Sequence of chain 1.A:
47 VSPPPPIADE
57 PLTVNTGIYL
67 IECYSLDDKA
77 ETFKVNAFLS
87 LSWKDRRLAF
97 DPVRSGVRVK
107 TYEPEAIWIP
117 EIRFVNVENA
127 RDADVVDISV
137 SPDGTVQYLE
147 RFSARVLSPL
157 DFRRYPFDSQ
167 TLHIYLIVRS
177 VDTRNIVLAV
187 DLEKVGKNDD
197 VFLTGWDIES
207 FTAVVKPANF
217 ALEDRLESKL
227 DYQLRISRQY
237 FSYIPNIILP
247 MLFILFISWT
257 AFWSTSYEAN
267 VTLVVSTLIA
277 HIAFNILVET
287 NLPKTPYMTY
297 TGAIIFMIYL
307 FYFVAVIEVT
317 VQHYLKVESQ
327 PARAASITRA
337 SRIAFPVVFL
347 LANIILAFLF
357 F

Sequence of chain 1.B:
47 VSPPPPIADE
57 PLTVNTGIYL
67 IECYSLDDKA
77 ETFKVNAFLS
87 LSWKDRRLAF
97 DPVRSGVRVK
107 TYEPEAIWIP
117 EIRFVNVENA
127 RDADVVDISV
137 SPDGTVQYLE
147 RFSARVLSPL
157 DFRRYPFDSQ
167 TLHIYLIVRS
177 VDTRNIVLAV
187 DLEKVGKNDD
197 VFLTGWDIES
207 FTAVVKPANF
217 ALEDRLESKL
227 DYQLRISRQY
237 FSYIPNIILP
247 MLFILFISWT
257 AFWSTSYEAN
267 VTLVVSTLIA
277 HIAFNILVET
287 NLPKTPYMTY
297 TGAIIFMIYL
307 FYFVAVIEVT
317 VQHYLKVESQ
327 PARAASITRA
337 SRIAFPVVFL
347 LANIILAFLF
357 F

Binding-site contacts:
Ligand atom O2 contacts residue LYS225 of chain 1.B at 4.3 Å.
Ligand atom C3 contacts residue LEU218 of chain 1.B at 4.4 Å (hydrophobic).
Ligand atom O3 contacts residue PHE84 of chain 1.A at 3.2 Å.
Ligand atom O4 contacts residue ARG147 of chain 1.A at 2.9 Å (salt-bridge).
Ligand atom C1 contacts residue ASN194 of chain 1.A at 4.2 Å.
Ligand atom O4 contacts residue ARG119 of chain 1.B at 4.2 Å.
Ligand atom O1 contacts residue ASN194 of chain 1.A at 3.3 Å.
Ligand atom C3 contacts residue ILE173 of chain 1.B at 4.3 Å (hydrophobic).
Ligand atom O3 contacts residue ILE173 of chain 1.B at 3.7 Å.
Ligand atom C4 contacts residue PHE84 of chain 1.A at 3.7 Å (hydrophobic).
Ligand atom C5 contacts residue ILE67 of chain 1.A at 4.5 Å (hydrophobic).
Ligand atom C4 contacts residue GLU223 of chain 1.B at 3.2 Å.
Ligand atom C3 contacts residue PHE84 of chain 1.A at 4.3 Å (hydrophobic).
Ligand atom O3 contacts residue GLU223 of chain 1.B at 3.6 Å (salt-bridge).
Ligand atom C1 contacts residue VAL121 of chain 1.B at 4.2 Å (hydrophobic).
Ligand atom C5 contacts residue ARG119 of chain 1.B at 4.1 Å.
Ligand atom O2 contacts residue PHE216 of chain 1.B at 4.2 Å.
Ligand atom O3 contacts residue ARG119 of chain 1.B at 2.8 Å (salt-bridge).
Ligand atom C3 contacts residue VAL121 of chain 1.B at 4.5 Å (hydrophobic).
Ligand atom O2 contacts residue ASN194 of chain 1.A at 4.1 Å.
Ligand atom C4 contacts residue ILE173 of chain 1.B at 4.0 Å (hydrophobic).
Ligand atom O2 contacts residue VAL121 of chain 1.B at 3.6 Å.
Ligand atom C5 contacts residue ARG147 of chain 1.A at 4.0 Å.
Ligand atom C5 contacts residue ILE173 of chain 1.B at 3.5 Å (hydrophobic).
Ligand atom O1 contacts residue TYR65 of chain 1.A at 3.8 Å.
Ligand atom O3 contacts residue ARG147 of chain 1.A at 4.2 Å.
Ligand atom O2 contacts residue ILE173 of chain 1.B at 4.2 Å.
Ligand atom C5 contacts residue GLU223 of chain 1.B at 4.0 Å.
Ligand atom C1 contacts residue PHE216 of chain 1.B at 4.5 Å (hydrophobic).
Ligand atom O4 contacts residue VAL121 of chain 1.B at 4.3 Å.
Ligand atom C2 contacts residue LEU218 of chain 1.B at 3.8 Å (hydrophobic).
Ligand atom O4 contacts residue ILE173 of chain 1.B at 3.5 Å.
Ligand atom O1 contacts residue ILE67 of chain 1.A at 4.3 Å.
Ligand atom C2 contacts residue PHE216 of chain 1.B at 4.2 Å (hydrophobic).
Ligand atom C2 contacts residue ILE173 of chain 1.B at 3.8 Å (hydrophobic).
Ligand atom C5 contacts residue PHE84 of chain 1.A at 3.8 Å (hydrophobic).
Ligand atom C3 contacts residue ILE67 of chain 1.A at 3.8 Å (hydrophobic).
Ligand atom C3 contacts residue GLU223 of chain 1.B at 4.5 Å.
Ligand atom O4 contacts residue ILE67 of chain 1.A at 4.4 Å.

The small molecule below binds the protein below.
Small molecule (SMILES): O=C(O)CCCC(=O)O